A protein and the small-molecule ligand that binds it are described below.
Small molecule (SMILES): O=C(NCc1ccccc1)c1ccc2cc1OCCOCCNc1ccn3ncc-2c3n1

Binding-site contacts:
Ligand atom O contacts residue LYS43 of chain 1.B at 2.8 Å (salt-bridge).
Ligand atom C5 contacts residue ALA26 of chain 1.B at 3.9 Å (hydrophobic).
Ligand atom C22 contacts residue LEU146 of chain 1.B at 4.0 Å (hydrophobic).
Ligand atom C1 contacts residue LYS43 of chain 1.B at 3.6 Å.
Ligand atom C21 contacts residue ALA41 of chain 1.B at 4.0 Å (hydrophobic).
Ligand atom N3 contacts residue ALA94 of chain 1.B at 3.3 Å (h-bond).
Ligand atom C1 contacts residue ASP160 of chain 1.B at 3.6 Å.
Ligand atom N3 contacts residue TYR93 of chain 1.B at 3.5 Å.
Ligand atom C contacts residue LYS43 of chain 1.B at 3.8 Å.
Ligand atom C19 contacts residue TYR93 of chain 1.B at 4.1 Å (hydrophobic).
Ligand atom C4 contacts residue ARG22 of chain 1.B at 3.9 Å.
Ligand atom N3 contacts residue LEU146 of chain 1.B at 4.0 Å.
Ligand atom C8 contacts residue VAL159 of chain 1.B at 4.0 Å (hydrophobic).
Ligand atom C17 contacts residue GLU98 of chain 1.B at 3.3 Å.
Ligand atom C21 contacts residue GLU92 of chain 1.B at 3.6 Å.
Ligand atom C18 contacts residue LEU146 of chain 1.B at 4.1 Å (hydrophobic).
Ligand atom C3 contacts residue LYS43 of chain 1.B at 3.8 Å.
Ligand atom C2 contacts residue LYS43 of chain 1.B at 3.8 Å.
Ligand atom N2 contacts residue TYR93 of chain 1.B at 3.7 Å.
Ligand atom C18 contacts residue GLY97 of chain 1.B at 4.1 Å.
Ligand atom C9 contacts residue LEU91 of chain 1.B at 3.8 Å (hydrophobic).
Ligand atom C16 contacts residue LEU20 of chain 1.B at 3.1 Å (hydrophobic).
Ligand atom C20 contacts residue TYR93 of chain 1.B at 3.4 Å (hydrophobic).
Ligand atom C contacts residue VAL159 of chain 1.B at 3.8 Å (hydrophobic).
Ligand atom O2 contacts residue LEU20 of chain 1.B at 4.0 Å.
Ligand atom C14 contacts residue LEU20 of chain 1.B at 4.1 Å (hydrophobic).
Ligand atom C5 contacts residue ARG22 of chain 1.B at 3.6 Å.
Ligand atom C9 contacts residue VAL159 of chain 1.B at 4.1 Å (hydrophobic).
Ligand atom C4 contacts residue ALA26 of chain 1.B at 4.1 Å (hydrophobic).
Ligand atom C19 contacts residue GLY97 of chain 1.B at 3.2 Å.
Ligand atom C15 contacts residue ILE99 of chain 1.B at 4.0 Å (hydrophobic).
Ligand atom C21 contacts residue LEU146 of chain 1.B at 3.9 Å (hydrophobic).
Ligand atom N contacts residue VAL159 of chain 1.B at 3.7 Å.
Ligand atom C14 contacts residue GLY21 of chain 1.B at 4.1 Å.
Ligand atom N3 contacts residue GLU92 of chain 1.B at 3.9 Å.
Ligand atom C20 contacts residue GLY97 of chain 1.B at 3.9 Å.
Ligand atom N4 contacts residue LEU146 of chain 1.B at 3.6 Å.
Ligand atom C23 contacts residue LEU146 of chain 1.B at 4.0 Å (hydrophobic).
Ligand atom C7 contacts residue ASP160 of chain 1.B at 4.1 Å.
Ligand atom C17 contacts residue ILE99 of chain 1.B at 4.1 Å (hydrophobic).

Sequence of chain 1.B:
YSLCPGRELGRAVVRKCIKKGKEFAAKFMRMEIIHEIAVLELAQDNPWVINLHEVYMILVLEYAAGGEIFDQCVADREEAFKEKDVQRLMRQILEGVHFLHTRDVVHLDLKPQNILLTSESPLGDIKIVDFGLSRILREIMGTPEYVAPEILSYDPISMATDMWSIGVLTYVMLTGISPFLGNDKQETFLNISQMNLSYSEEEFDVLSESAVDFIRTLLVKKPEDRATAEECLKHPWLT